Binding-site contacts:
Ligand atom C6 contacts residue HIS158 of chain 31.A at 4.0 Å.
Ligand atom C2 contacts residue ASN154 of chain 31.A at 2.5 Å.
Ligand atom C8 contacts residue ILE152 of chain 31.A at 4.3 Å (hydrophobic).
Ligand atom C3 contacts residue THR160 of chain 31.A at 3.9 Å.
Ligand atom C7 contacts residue ASN154 of chain 31.A at 3.0 Å.
Ligand atom C8 contacts residue VAL153 of chain 31.A at 4.4 Å (hydrophobic).
Ligand atom O7 contacts residue ASP161 of chain 31.A at 3.7 Å.
Ligand atom C2 contacts residue THR160 of chain 31.A at 2.7 Å.
Ligand atom O7 contacts residue THR160 of chain 31.A at 2.5 Å.
Ligand atom N2 contacts residue ASN154 of chain 31.A at 3.0 Å (h-bond).
Ligand atom C5 contacts residue ASN154 of chain 31.A at 3.8 Å.
Ligand atom O3 contacts residue THR160 of chain 31.A at 4.3 Å.
Ligand atom O7 contacts residue ASN154 of chain 31.A at 2.7 Å (h-bond).
Ligand atom C4 contacts residue ASN154 of chain 31.A at 4.3 Å.
Ligand atom O6 contacts residue HIS158 of chain 31.A at 3.4 Å (h-bond).
Ligand atom C7 contacts residue THR160 of chain 31.A at 3.4 Å.
Ligand atom C1 contacts residue THR160 of chain 31.A at 3.0 Å.
Ligand atom O5 contacts residue HIS158 of chain 31.A at 3.8 Å.
Ligand atom C5 contacts residue THR160 of chain 31.A at 3.7 Å.
Ligand atom C3 contacts residue ASN154 of chain 31.A at 3.9 Å.
Ligand atom C1 contacts residue ASN154 of chain 31.A at 1.6 Å.
Ligand atom O5 contacts residue ASN154 of chain 31.A at 2.4 Å (h-bond).
Ligand atom O5 contacts residue THR160 of chain 31.A at 3.2 Å.
Ligand atom C6 contacts residue THR160 of chain 31.A at 3.7 Å.
Ligand atom C4 contacts residue THR160 of chain 31.A at 3.6 Å.
Ligand atom C8 contacts residue ASN154 of chain 31.A at 4.1 Å.
Ligand atom N2 contacts residue THR160 of chain 31.A at 3.5 Å.

Sequence of chain 31.A:
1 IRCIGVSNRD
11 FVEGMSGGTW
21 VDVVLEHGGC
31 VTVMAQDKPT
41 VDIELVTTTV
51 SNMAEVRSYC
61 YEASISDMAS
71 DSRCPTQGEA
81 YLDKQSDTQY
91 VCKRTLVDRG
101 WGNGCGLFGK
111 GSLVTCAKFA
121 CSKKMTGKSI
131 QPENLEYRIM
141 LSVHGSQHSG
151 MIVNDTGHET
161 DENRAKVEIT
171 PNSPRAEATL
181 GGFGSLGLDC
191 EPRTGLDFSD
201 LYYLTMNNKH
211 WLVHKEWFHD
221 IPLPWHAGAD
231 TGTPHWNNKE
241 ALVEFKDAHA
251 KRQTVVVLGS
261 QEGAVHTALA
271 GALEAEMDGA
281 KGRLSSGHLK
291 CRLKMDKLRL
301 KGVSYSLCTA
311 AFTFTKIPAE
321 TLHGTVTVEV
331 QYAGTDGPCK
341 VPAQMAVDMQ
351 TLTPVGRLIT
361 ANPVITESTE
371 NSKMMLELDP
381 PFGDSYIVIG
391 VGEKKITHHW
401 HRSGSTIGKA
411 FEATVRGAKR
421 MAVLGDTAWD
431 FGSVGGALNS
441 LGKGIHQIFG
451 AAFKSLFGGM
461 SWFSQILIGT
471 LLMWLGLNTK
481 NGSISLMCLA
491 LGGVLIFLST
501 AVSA

This small molecule binds to this protein.
Small molecule (SMILES): CC(=O)N[C@@H]1[C@@H](O)[C@H](O)[C@@H](CO)O[C@H]1O